Binding-site contacts:
Ligand atom C4 contacts residue TYR200 of chain 1.A at 3.5 Å (hydrophobic).
Ligand atom C1 contacts residue ARG27 of chain 1.A at 3.5 Å.
Ligand atom C1 contacts residue THR97 of chain 1.A at 3.9 Å.
Ligand atom C10 contacts residue TYR200 of chain 1.A at 3.4 Å (hydrophobic).
Ligand atom O7 contacts residue FMT1 of chain 1.M at 3.7 Å.
Ligand atom C10 contacts residue FMT1 of chain 1.E at 4.0 Å.
Ligand atom C9 contacts residue LYS340 of chain 1.A at 3.7 Å.
Ligand atom O7 contacts residue LYS22 of chain 1.A at 3.1 Å (salt-bridge).
Ligand atom O7 contacts residue ASP313 of chain 1.A at 2.6 Å (salt-bridge).
Ligand atom O3 contacts residue SER23 of chain 1.A at 2.7 Å (h-bond).
Ligand atom C6 contacts residue ASP313 of chain 1.A at 3.5 Å.
Ligand atom O12 contacts residue LYS340 of chain 1.A at 2.7 Å (salt-bridge).
Ligand atom O3 contacts residue TYR200 of chain 1.A at 3.5 Å.
Ligand atom O3 contacts residue THR97 of chain 1.A at 3.5 Å.
Ligand atom C1 contacts residue SER23 of chain 1.A at 3.8 Å.
Ligand atom C5 contacts residue TYR200 of chain 1.A at 4.0 Å (hydrophobic).
Ligand atom C4 contacts residue GLN171 of chain 1.A at 3.7 Å.
Ligand atom O11 contacts residue GLN171 of chain 1.A at 2.9 Å (h-bond).
Ligand atom O3 contacts residue ARG27 of chain 1.A at 2.8 Å (salt-bridge).
Ligand atom C8 contacts residue ASP313 of chain 1.A at 3.3 Å.
Ligand atom C5 contacts residue GLN171 of chain 1.A at 3.9 Å.
Ligand atom C8 contacts residue LYS340 of chain 1.A at 3.7 Å.
Ligand atom O11 contacts residue FMT1 of chain 1.E at 2.7 Å (h-bond).
Ligand atom O11 contacts residue FMT1 of chain 1.D at 3.4 Å.
Ligand atom C8 contacts residue TYR200 of chain 1.A at 3.9 Å (hydrophobic).
Ligand atom C9 contacts residue FMT1 of chain 1.E at 3.4 Å.
Ligand atom C6 contacts residue GLN171 of chain 1.A at 3.6 Å.
Ligand atom O2 contacts residue ARG27 of chain 1.A at 2.7 Å (salt-bridge).
Ligand atom C9 contacts residue GLN171 of chain 1.A at 3.8 Å.
Ligand atom O11 contacts residue LYS340 of chain 1.A at 3.0 Å (salt-bridge).
Ligand atom O12 contacts residue ASP313 of chain 1.A at 2.7 Å (salt-bridge).
Ligand atom C1 contacts residue TYR200 of chain 1.A at 3.3 Å (hydrophobic).
Ligand atom O2 contacts residue TYR200 of chain 1.A at 3.6 Å.
Ligand atom O7 contacts residue FMT1 of chain 1.C at 3.0 Å.
Ligand atom C9 contacts residue TYR200 of chain 1.A at 3.8 Å (hydrophobic).
Ligand atom C10 contacts residue SER170 of chain 1.A at 4.0 Å.
Ligand atom C10 contacts residue GLN171 of chain 1.A at 3.7 Å.
Ligand atom O2 contacts residue GLN171 of chain 1.A at 3.7 Å.
Ligand atom C6 contacts residue LYS22 of chain 1.A at 3.9 Å.
Ligand atom C5 contacts residue LYS22 of chain 1.A at 3.7 Å.

The small molecule below binds the protein below.
Small molecule (SMILES): O=C(O)C1=C[C@@H](O)[C@@H](O)[C@H](O)C1

Sequence of chain 1.A:
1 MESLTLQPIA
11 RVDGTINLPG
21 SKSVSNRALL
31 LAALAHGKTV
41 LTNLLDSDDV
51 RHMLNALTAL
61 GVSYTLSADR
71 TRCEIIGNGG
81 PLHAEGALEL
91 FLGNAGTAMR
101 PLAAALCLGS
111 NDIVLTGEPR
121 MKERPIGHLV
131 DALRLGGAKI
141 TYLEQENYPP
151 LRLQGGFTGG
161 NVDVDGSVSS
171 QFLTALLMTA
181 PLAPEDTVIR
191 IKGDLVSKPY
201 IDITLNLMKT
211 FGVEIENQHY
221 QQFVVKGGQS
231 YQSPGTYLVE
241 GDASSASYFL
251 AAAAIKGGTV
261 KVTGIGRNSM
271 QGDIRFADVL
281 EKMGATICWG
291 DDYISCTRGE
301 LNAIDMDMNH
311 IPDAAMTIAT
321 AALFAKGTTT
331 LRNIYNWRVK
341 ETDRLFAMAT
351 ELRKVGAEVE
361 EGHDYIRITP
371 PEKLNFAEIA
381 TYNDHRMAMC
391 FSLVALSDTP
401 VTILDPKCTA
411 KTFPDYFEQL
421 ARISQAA